Sequence of chain 1.B:
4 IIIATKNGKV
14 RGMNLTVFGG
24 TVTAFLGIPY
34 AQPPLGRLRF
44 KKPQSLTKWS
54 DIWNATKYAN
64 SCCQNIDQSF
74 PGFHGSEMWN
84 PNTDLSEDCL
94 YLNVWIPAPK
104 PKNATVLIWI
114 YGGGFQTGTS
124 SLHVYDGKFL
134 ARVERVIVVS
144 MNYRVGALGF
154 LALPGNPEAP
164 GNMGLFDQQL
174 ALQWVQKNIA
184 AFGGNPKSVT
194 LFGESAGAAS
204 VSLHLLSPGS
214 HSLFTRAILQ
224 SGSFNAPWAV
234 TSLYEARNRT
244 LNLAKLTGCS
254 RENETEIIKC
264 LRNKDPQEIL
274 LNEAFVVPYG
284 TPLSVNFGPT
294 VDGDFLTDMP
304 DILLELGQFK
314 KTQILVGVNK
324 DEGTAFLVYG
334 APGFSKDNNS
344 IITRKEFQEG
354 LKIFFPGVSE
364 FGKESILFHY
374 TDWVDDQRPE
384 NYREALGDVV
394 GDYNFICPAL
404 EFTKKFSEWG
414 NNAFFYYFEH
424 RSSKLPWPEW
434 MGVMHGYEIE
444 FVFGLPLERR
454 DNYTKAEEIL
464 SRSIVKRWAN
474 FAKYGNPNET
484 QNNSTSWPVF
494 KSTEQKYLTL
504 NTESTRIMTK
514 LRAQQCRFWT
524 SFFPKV

Binding-site contacts:
Ligand atom O contacts residue TYR61 of chain 1.B at 3.8 Å.
Ligand atom O contacts residue LEU18 of chain 1.B at 3.9 Å.
Ligand atom OXT contacts residue ASP129 of chain 1.B at 3.8 Å.
Ligand atom O contacts residue ASP129 of chain 1.B at 3.1 Å (salt-bridge).
Ligand atom C contacts residue ASP129 of chain 1.B at 3.8 Å.
Ligand atom CA contacts residue MET16 of chain 1.B at 4.3 Å (hydrophobic).
Ligand atom CA contacts residue TYR61 of chain 1.B at 4.3 Å (hydrophobic).
Ligand atom O contacts residue LEU29 of chain 1.B at 4.3 Å.
Ligand atom O contacts residue LYS131 of chain 1.B at 4.1 Å.
Ligand atom C contacts residue LEU18 of chain 1.B at 4.1 Å (hydrophobic).
Ligand atom CA contacts residue LEU29 of chain 1.B at 3.7 Å (hydrophobic).
Ligand atom N contacts residue MET16 of chain 1.B at 4.0 Å.
Ligand atom C contacts residue LYS131 of chain 1.B at 4.5 Å.
Ligand atom OXT contacts residue LEU18 of chain 1.B at 4.1 Å.
Ligand atom OXT contacts residue LYS131 of chain 1.B at 3.9 Å.
Ligand atom O contacts residue TRP98 of chain 1.B at 4.2 Å.
Ligand atom C contacts residue LEU29 of chain 1.B at 4.5 Å (hydrophobic).

A protein and the small-molecule ligand that binds it are described below.
Small molecule (SMILES): NCC(=O)O